Sequence of chain 1.C:
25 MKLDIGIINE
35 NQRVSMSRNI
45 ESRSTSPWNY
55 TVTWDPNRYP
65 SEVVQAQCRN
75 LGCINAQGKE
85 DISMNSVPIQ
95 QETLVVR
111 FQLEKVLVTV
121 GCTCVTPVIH

A protein and the small-molecule ligand that binds it are described below.
Small molecule (SMILES): CC(=O)N[C@H]1[C@H](O[C@H]2[C@H](O)[C@@H](NC(C)=O)CO[C@@H]2CO[C@H]2O[C@@H](C)[C@@H](O)[C@@H](O)[C@@H]2O)O[C@H](CO)[C@@H](O[C@@H]2O[C@H](CO)[C@@H](O)[C@H](O[C@H]3O[C@H](CO)[C@@H](O)[C@H](O)[C@@H]3O)[C@@H]2O)[C@@H]1O

Binding-site contacts:
Ligand atom C1 contacts residue SER46 of chain 1.C at 3.6 Å.
Ligand atom C8 contacts residue GLU104 of chain 1.A at 3.6 Å.
Ligand atom O6 contacts residue SER46 of chain 1.C at 3.5 Å (h-bond).
Ligand atom C3 contacts residue ASN53 of chain 1.C at 3.9 Å.
Ligand atom C4 contacts residue ASN53 of chain 1.C at 4.4 Å.
Ligand atom O2 contacts residue GLU45 of chain 1.C at 3.8 Å.
Ligand atom O5 contacts residue ARG73 of chain 1.C at 3.5 Å (salt-bridge).
Ligand atom C7 contacts residue ASN53 of chain 1.C at 3.3 Å.
Ligand atom O6 contacts residue ARG73 of chain 1.C at 3.8 Å.
Ligand atom O5 contacts residue ASN53 of chain 1.C at 2.5 Å (h-bond).
Ligand atom C5 contacts residue ARG73 of chain 1.C at 4.1 Å.
Ligand atom C1 contacts residue ASN53 of chain 1.C at 1.5 Å.
Ligand atom N2 contacts residue GLU104 of chain 1.A at 4.0 Å.
Ligand atom C7 contacts residue GLU104 of chain 1.A at 4.3 Å.
Ligand atom C2 contacts residue SER46 of chain 1.C at 4.0 Å.
Ligand atom C1 contacts residue ARG73 of chain 1.C at 3.7 Å.
Ligand atom C3 contacts residue GLU45 of chain 1.C at 4.2 Å.
Ligand atom C2 contacts residue ASN53 of chain 1.C at 2.6 Å.
Ligand atom O7 contacts residue ASN53 of chain 1.C at 2.9 Å (h-bond).
Ligand atom O2 contacts residue ARG73 of chain 1.C at 4.0 Å.
Ligand atom O2 contacts residue ASN53 of chain 1.C at 4.2 Å.
Ligand atom O3 contacts residue GLU45 of chain 1.C at 3.5 Å (salt-bridge).
Ligand atom C8 contacts residue ASN53 of chain 1.C at 4.4 Å.
Ligand atom C6 contacts residue ARG73 of chain 1.C at 4.1 Å.
Ligand atom C5 contacts residue ASN53 of chain 1.C at 3.8 Å.
Ligand atom N2 contacts residue ASN53 of chain 1.C at 3.0 Å (h-bond).
Ligand atom O2 contacts residue SER46 of chain 1.C at 3.3 Å (h-bond).

Sequence of chain 1.A:
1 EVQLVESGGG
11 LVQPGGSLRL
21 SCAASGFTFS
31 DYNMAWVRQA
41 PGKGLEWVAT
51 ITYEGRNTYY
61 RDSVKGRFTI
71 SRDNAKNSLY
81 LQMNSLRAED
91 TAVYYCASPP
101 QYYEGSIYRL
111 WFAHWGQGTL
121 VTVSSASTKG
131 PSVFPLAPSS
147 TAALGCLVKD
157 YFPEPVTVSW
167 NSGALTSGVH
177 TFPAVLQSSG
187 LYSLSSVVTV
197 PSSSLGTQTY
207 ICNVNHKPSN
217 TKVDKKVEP